Sequence of chain 1.M:
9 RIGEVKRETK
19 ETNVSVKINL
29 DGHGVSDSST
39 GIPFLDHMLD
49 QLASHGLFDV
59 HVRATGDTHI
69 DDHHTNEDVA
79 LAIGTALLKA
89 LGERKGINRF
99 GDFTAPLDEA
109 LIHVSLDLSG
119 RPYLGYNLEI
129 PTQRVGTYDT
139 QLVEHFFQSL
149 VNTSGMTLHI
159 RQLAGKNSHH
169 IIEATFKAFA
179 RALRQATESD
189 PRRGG

Sequence of chain 1.W:
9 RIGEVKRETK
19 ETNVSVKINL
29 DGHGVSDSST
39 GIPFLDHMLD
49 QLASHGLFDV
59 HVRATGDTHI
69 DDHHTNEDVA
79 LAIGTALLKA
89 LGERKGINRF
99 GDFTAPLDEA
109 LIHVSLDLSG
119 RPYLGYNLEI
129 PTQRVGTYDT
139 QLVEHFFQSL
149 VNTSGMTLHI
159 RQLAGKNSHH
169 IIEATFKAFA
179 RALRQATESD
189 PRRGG

Sequence of chain 1.P:
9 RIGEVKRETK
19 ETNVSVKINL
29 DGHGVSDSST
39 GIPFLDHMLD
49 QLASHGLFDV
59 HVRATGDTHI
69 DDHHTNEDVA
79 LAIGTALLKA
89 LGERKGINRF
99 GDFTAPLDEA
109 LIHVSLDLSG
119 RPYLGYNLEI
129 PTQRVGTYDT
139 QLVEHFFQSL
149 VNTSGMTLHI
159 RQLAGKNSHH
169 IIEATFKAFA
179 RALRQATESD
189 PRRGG

This small molecule binds to this protein.
Small molecule (SMILES): O=P(O)(O)C[C@H](O)Cn1cncn1

Binding-site contacts:
Ligand atom P9 contacts residue LYS175 of chain 1.M at 4.1 Å.
Ligand atom C5 contacts residue LEU105 of chain 1.M at 3.9 Å (hydrophobic).
Ligand atom C3 contacts residue MN1 of chain 1.RB at 3.7 Å.
Ligand atom C5 contacts residue GLU171 of chain 1.M at 3.5 Å.
Ligand atom O11 contacts residue ARG119 of chain 1.W at 3.5 Å (salt-bridge).
Ligand atom N2 contacts residue GLU75 of chain 1.P at 3.9 Å.
Ligand atom N2 contacts residue MN1 of chain 1.IB at 3.4 Å.
Ligand atom O12 contacts residue ARG119 of chain 1.W at 3.6 Å.
Ligand atom C6 contacts residue MN1 of chain 1.IB at 3.3 Å.
Ligand atom N4 contacts residue GLU75 of chain 1.P at 2.5 Å (salt-bridge).
Ligand atom C5 contacts residue HIS168 of chain 1.M at 3.4 Å.
Ligand atom C3 contacts residue HIS71 of chain 1.P at 3.9 Å.
Ligand atom N2 contacts residue HIS72 of chain 1.P at 3.9 Å.
Ligand atom N1 contacts residue MN1 of chain 1.IB at 2.6 Å.
Ligand atom N4 contacts residue HIS168 of chain 1.M at 3.3 Å (h-bond).
Ligand atom N1 contacts residue HIS72 of chain 1.P at 3.8 Å.
Ligand atom N1 contacts residue HIS167 of chain 1.M at 3.5 Å (h-bond).
Ligand atom O13 contacts residue GLN49 of chain 1.M at 4.0 Å.
Ligand atom C5 contacts residue GLU75 of chain 1.P at 3.7 Å.
Ligand atom N2 contacts residue GLU171 of chain 1.M at 3.9 Å.
Ligand atom C5 contacts residue HIS167 of chain 1.M at 3.3 Å.
Ligand atom O13 contacts residue HIS45 of chain 1.M at 4.0 Å.
Ligand atom N4 contacts residue HIS71 of chain 1.P at 2.8 Å (h-bond).
Ligand atom O12 contacts residue LYS175 of chain 1.M at 2.7 Å (salt-bridge).
Ligand atom C5 contacts residue HIS71 of chain 1.P at 3.2 Å.
Ligand atom C5 contacts residue MN1 of chain 1.IB at 3.7 Å.
Ligand atom C7 contacts residue GLU171 of chain 1.M at 3.5 Å.
Ligand atom O13 contacts residue MN1 of chain 1.IB at 3.5 Å.
Ligand atom N1 contacts residue GLU171 of chain 1.M at 2.7 Å (salt-bridge).
Ligand atom O10 contacts residue ARG97 of chain 1.W at 3.3 Å (salt-bridge).
Ligand atom N1 contacts residue HIS71 of chain 1.P at 4.0 Å.
Ligand atom C3 contacts residue GLU75 of chain 1.P at 2.7 Å.
Ligand atom C7 contacts residue MN1 of chain 1.IB at 4.0 Å.
Ligand atom P9 contacts residue ARG97 of chain 1.W at 3.8 Å.
Ligand atom O11 contacts residue ARG97 of chain 1.W at 4.0 Å.
Ligand atom N4 contacts residue MN1 of chain 1.RB at 2.7 Å.
Ligand atom O13 contacts residue GLU171 of chain 1.M at 2.4 Å (salt-bridge).
Ligand atom C5 contacts residue MN1 of chain 1.RB at 3.7 Å.
Ligand atom O12 contacts residue ARG97 of chain 1.W at 3.6 Å (salt-bridge).
Ligand atom C6 contacts residue HIS72 of chain 1.P at 3.6 Å.